This protein binds this small molecule.
Small molecule (SMILES): COc1ccc2c(c1)CCN=C2c1ccc(S(N)(=O)=O)cc1

Sequence of chain 1.A:
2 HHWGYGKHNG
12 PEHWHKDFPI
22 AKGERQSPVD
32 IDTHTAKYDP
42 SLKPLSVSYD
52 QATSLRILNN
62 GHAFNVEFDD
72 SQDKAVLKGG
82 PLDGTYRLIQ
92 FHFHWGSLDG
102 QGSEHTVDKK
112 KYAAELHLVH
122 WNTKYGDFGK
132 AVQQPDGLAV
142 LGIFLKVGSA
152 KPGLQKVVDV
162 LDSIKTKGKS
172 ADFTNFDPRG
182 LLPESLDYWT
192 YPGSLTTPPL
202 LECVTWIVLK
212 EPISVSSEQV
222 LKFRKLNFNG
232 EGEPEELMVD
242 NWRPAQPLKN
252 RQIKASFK

Binding-site contacts:
Ligand atom CAK contacts residue HIS93 of chain 1.A at 3.8 Å.
Ligand atom OAR contacts residue ILE90 of chain 1.A at 3.5 Å.
Ligand atom CAG contacts residue PHE129 of chain 1.A at 3.8 Å (hydrophobic).
Ligand atom CAL contacts residue GLN91 of chain 1.A at 3.0 Å.
Ligand atom NAC contacts residue ZN1 of chain 1.B at 1.9 Å.
Ligand atom CAG contacts residue GOL1 of chain 1.G at 3.6 Å.
Ligand atom CAK contacts residue LEU196 of chain 1.A at 3.7 Å (hydrophobic).
Ligand atom CAT contacts residue PHE129 of chain 1.A at 3.5 Å (hydrophobic).
Ligand atom NAC contacts residue HIS95 of chain 1.A at 3.3 Å (h-bond).
Ligand atom NAC contacts residue HIS93 of chain 1.A at 3.2 Å (h-bond).
Ligand atom CAW contacts residue GLN91 of chain 1.A at 3.4 Å.
Ligand atom CAX contacts residue PHE129 of chain 1.A at 3.7 Å (hydrophobic).
Ligand atom CAI contacts residue GOL1 of chain 1.G at 3.3 Å.
Ligand atom CAV contacts residue HIS93 of chain 1.A at 3.8 Å.
Ligand atom OAF contacts residue VAL120 of chain 1.A at 3.8 Å.
Ligand atom CAK contacts residue VAL120 of chain 1.A at 3.7 Å (hydrophobic).
Ligand atom NAC contacts residue HIS118 of chain 1.A at 3.3 Å (h-bond).
Ligand atom CAI contacts residue GLN91 of chain 1.A at 3.6 Å.
Ligand atom SAY contacts residue ZN1 of chain 1.B at 2.9 Å.
Ligand atom CAJ contacts residue THR198 of chain 1.A at 2.9 Å.
Ligand atom CAL contacts residue GOL1 of chain 1.G at 3.4 Å.
Ligand atom CAJ contacts residue GOL1 of chain 1.G at 3.5 Å.
Ligand atom CAM contacts residue PHE129 of chain 1.A at 3.3 Å (hydrophobic).
Ligand atom OAE contacts residue LEU196 of chain 1.A at 3.1 Å.
Ligand atom CAH contacts residue GOL1 of chain 1.G at 3.3 Å.
Ligand atom CAB contacts residue PHE129 of chain 1.A at 3.8 Å (hydrophobic).
Ligand atom NAC contacts residue THR197 of chain 1.A at 2.8 Å (h-bond).
Ligand atom CAH contacts residue THR198 of chain 1.A at 3.0 Å.
Ligand atom OAF contacts residue HIS118 of chain 1.A at 3.5 Å (h-bond).
Ligand atom CAV contacts residue LEU196 of chain 1.A at 3.8 Å (hydrophobic).
Ligand atom CAV contacts residue GOL1 of chain 1.G at 3.6 Å.
Ligand atom OAE contacts residue THR197 of chain 1.A at 2.8 Å (h-bond).
Ligand atom CAU contacts residue GOL1 of chain 1.G at 3.2 Å.
Ligand atom CAK contacts residue GOL1 of chain 1.G at 3.5 Å.
Ligand atom OAF contacts residue HIS93 of chain 1.A at 3.2 Å.
Ligand atom OAF contacts residue ZN1 of chain 1.B at 3.0 Å.
Ligand atom SAY contacts residue HIS93 of chain 1.A at 3.7 Å.
Ligand atom OAE contacts residue TRP207 of chain 1.A at 3.9 Å.
Ligand atom CAS contacts residue GOL1 of chain 1.G at 3.8 Å.
Ligand atom SAY contacts residue THR197 of chain 1.A at 3.9 Å.